Sequence of chain 33.A:
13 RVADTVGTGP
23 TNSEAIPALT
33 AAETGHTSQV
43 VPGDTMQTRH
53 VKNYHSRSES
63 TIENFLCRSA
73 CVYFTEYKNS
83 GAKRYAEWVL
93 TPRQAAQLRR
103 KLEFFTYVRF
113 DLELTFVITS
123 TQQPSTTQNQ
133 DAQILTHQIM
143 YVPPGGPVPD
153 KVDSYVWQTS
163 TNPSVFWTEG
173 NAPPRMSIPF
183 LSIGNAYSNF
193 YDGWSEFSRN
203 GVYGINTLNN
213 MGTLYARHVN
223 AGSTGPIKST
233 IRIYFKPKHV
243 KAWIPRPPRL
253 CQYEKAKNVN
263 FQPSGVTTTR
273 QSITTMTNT

Sequence of chain 33.C:
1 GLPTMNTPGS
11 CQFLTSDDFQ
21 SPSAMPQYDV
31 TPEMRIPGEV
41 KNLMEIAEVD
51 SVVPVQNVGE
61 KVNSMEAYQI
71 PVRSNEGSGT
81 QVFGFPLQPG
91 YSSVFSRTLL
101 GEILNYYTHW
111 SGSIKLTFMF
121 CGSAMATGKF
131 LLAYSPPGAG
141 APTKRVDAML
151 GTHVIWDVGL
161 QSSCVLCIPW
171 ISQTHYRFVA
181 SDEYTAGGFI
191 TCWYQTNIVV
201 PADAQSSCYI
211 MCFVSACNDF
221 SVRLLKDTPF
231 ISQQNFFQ

Binding-site contacts:
Ligand atom C4 contacts residue TYR157 of chain 4.A at 3.5 Å (hydrophobic).
Ligand atom O6 contacts residue GLN160 of chain 4.A at 2.9 Å.
Ligand atom O4 contacts residue PHE236 of chain 33.C at 2.6 Å.
Ligand atom O6 contacts residue ARG234 of chain 33.A at 3.4 Å (salt-bridge).
Ligand atom C14 contacts residue PHE76 of chain 33.A at 3.3 Å (hydrophobic).
Ligand atom C4 contacts residue SER156 of chain 4.A at 3.0 Å.
Ligand atom C20 contacts residue PHE76 of chain 33.A at 3.2 Å (hydrophobic).
Ligand atom O2 contacts residue GLN233 of chain 33.C at 2.9 Å (h-bond).
Ligand atom N1 contacts residue SER156 of chain 4.A at 2.9 Å.
Ligand atom O2 contacts residue TYR157 of chain 4.A at 3.4 Å.
Ligand atom O1 contacts residue GLN233 of chain 33.C at 3.6 Å.
Ligand atom C1 contacts residue GLN160 of chain 4.A at 2.6 Å.
Ligand atom C5 contacts residue SER156 of chain 4.A at 2.9 Å.
Ligand atom O2 contacts residue GLN234 of chain 33.C at 2.5 Å (h-bond).
Ligand atom N1 contacts residue TYR157 of chain 4.A at 2.5 Å (h-bond).
Ligand atom C7 contacts residue GLN234 of chain 33.C at 2.2 Å.
Ligand atom C8 contacts residue ASP155 of chain 4.A at 3.7 Å.
Ligand atom C5 contacts residue ASP155 of chain 4.A at 2.5 Å.
Ligand atom C4 contacts residue ASP155 of chain 4.A at 1.9 Å.
Ligand atom C6 contacts residue SER156 of chain 4.A at 3.4 Å.
Ligand atom C6 contacts residue TYR157 of chain 4.A at 2.6 Å (hydrophobic).
Ligand atom C2 contacts residue GLN160 of chain 4.A at 3.5 Å.
Ligand atom N1 contacts residue ASP155 of chain 4.A at 2.5 Å (salt-bridge).
Ligand atom C21 contacts residue ARG234 of chain 33.A at 3.5 Å.
Ligand atom C12 contacts residue GLN234 of chain 33.C at 2.8 Å.
Ligand atom C13 contacts residue PHE236 of chain 33.C at 3.4 Å (hydrophobic).
Ligand atom O5 contacts residue ARG219 of chain 4.A at 3.5 Å (salt-bridge).
Ligand atom O4 contacts residue PHE76 of chain 33.A at 2.2 Å.
Ligand atom S1 contacts residue GLN234 of chain 33.C at 2.2 Å (h-bond).
Ligand atom C3 contacts residue SER156 of chain 4.A at 3.2 Å.
Ligand atom C3 contacts residue ASP155 of chain 4.A at 3.0 Å.
Ligand atom C1 contacts residue TYR157 of chain 4.A at 3.5 Å (hydrophobic).
Ligand atom O5 contacts residue ARG234 of chain 33.A at 2.7 Å (salt-bridge).
Ligand atom C13 contacts residue PHE76 of chain 33.A at 2.9 Å (hydrophobic).
Ligand atom C21 contacts residue GLN160 of chain 4.A at 3.6 Å.
Ligand atom C6 contacts residue GLN160 of chain 4.A at 2.9 Å.
Ligand atom C5 contacts residue TYR157 of chain 4.A at 2.8 Å (hydrophobic).
Ligand atom O1 contacts residue GLN234 of chain 33.C at 2.6 Å (h-bond).
Ligand atom C2 contacts residue SER156 of chain 4.A at 3.6 Å.
Ligand atom C8 contacts residue GLN234 of chain 33.C at 2.9 Å.

The protein below binds the small molecule below.
Small molecule (SMILES): O=C(O)c1ccc(NS(=O)(=O)c2ccc(N3C(=O)c4ccccc4C3=O)cc2)cc1

Sequence of chain 4.A:
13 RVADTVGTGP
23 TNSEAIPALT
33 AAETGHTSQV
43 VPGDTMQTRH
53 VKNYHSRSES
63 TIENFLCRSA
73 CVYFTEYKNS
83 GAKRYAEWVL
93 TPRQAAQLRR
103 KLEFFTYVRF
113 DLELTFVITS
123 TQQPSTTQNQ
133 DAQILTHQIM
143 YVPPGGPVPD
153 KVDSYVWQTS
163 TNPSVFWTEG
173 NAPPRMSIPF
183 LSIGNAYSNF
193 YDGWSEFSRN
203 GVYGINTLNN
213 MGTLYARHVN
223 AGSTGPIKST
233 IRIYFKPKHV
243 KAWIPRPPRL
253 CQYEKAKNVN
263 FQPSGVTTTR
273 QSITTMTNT